Sequence of chain 1.L:
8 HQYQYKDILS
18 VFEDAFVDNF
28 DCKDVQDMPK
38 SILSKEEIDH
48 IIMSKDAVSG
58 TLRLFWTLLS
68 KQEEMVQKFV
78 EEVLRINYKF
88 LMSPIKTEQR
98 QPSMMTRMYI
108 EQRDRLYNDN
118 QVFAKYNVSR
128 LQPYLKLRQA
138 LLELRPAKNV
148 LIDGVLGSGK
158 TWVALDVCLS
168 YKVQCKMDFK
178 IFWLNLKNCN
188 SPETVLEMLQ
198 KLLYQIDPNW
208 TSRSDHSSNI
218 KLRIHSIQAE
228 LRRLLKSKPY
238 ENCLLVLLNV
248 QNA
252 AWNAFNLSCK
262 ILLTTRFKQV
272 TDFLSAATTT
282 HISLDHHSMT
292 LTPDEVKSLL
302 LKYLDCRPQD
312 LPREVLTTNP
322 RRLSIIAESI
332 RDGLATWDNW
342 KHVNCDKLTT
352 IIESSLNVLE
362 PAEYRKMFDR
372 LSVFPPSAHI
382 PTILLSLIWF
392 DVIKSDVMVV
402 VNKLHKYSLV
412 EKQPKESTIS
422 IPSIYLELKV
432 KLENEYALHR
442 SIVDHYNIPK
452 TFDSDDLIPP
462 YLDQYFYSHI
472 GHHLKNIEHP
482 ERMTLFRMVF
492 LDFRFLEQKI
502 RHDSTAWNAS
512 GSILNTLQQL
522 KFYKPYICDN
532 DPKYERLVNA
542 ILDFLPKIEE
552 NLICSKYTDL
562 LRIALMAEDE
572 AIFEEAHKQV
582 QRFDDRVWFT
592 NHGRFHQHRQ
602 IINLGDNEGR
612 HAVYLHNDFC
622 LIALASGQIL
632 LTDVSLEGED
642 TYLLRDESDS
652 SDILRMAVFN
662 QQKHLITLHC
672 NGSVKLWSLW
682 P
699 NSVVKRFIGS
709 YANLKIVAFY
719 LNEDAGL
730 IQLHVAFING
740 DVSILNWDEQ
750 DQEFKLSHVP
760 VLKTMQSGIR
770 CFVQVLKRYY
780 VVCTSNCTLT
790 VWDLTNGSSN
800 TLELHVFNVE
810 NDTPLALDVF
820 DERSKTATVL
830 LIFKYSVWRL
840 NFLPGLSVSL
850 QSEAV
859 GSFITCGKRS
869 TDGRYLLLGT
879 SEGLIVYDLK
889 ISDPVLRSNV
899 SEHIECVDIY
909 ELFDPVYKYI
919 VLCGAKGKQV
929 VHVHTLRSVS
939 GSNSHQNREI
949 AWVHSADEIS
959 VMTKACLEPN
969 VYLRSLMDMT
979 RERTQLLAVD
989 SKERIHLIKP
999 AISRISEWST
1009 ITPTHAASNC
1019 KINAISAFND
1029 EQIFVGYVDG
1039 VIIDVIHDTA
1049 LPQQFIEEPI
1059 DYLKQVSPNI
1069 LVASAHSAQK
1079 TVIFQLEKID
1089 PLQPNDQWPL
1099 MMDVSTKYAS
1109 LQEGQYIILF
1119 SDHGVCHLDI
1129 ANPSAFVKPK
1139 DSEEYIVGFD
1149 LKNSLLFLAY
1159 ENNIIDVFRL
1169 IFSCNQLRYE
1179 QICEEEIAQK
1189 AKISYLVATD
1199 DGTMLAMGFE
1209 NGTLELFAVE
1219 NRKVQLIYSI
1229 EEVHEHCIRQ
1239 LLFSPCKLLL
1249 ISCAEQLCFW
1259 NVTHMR

The protein below binds the small molecule below.
Small molecule (SMILES): Nc1ncnc2c1ncn2[C@H]1C[C@H](O)[C@@H](CO[P](=O)(O)O[P](=O)(O)OP(=O)(O)O)O1

Binding-site contacts:
Ligand atom O3B contacts residue LYS157 of chain 1.L at 2.2 Å (salt-bridge).
Ligand atom O3' contacts residue TRP159 of chain 1.L at 3.5 Å.
Ligand atom O1A contacts residue GLY156 of chain 1.L at 3.0 Å.
Ligand atom C5' contacts residue TRP159 of chain 1.L at 3.5 Å (hydrophobic).
Ligand atom C2 contacts residue ASN124 of chain 1.L at 3.4 Å.
Ligand atom O2A contacts residue TRP159 of chain 1.L at 2.9 Å (h-bond).
Ligand atom N1 contacts residue ASN124 of chain 1.L at 3.2 Å.
Ligand atom O5' contacts residue ARG322 of chain 1.L at 2.9 Å (salt-bridge).
Ligand atom C8 contacts residue GLY156 of chain 1.L at 3.6 Å.
Ligand atom O2A contacts residue THR158 of chain 1.L at 2.5 Å (h-bond).
Ligand atom PB contacts residue LYS157 of chain 1.L at 3.4 Å.
Ligand atom O3B contacts residue GLY154 of chain 1.L at 3.0 Å (h-bond).
Ligand atom PG contacts residue ARG267 of chain 1.L at 3.5 Å.
Ligand atom O2G contacts residue ARG267 of chain 1.L at 2.9 Å (salt-bridge).
Ligand atom O1G contacts residue ASN246 of chain 1.L at 3.3 Å (h-bond).
Ligand atom O3G contacts residue ARG322 of chain 1.L at 3.4 Å (salt-bridge).
Ligand atom N6 contacts residue SER126 of chain 1.L at 3.3 Å (h-bond).
Ligand atom O1B contacts residue LYS157 of chain 1.L at 2.5 Å (salt-bridge).
Ligand atom N1 contacts residue VAL125 of chain 1.L at 3.2 Å (h-bond).
Ligand atom PA contacts residue THR158 of chain 1.L at 3.4 Å.
Ligand atom PG contacts residue LYS157 of chain 1.L at 3.0 Å.
Ligand atom O2B contacts residue THR158 of chain 1.L at 2.7 Å (h-bond).
Ligand atom PA contacts residue TRP159 of chain 1.L at 3.5 Å.
Ligand atom PB contacts residue THR158 of chain 1.L at 3.2 Å.
Ligand atom C3' contacts residue TRP159 of chain 1.L at 3.3 Å (hydrophobic).
Ligand atom O2G contacts residue LYS157 of chain 1.L at 3.2 Å (salt-bridge).
Ligand atom N7 contacts residue TRP159 of chain 1.L at 3.7 Å.
Ligand atom O1B contacts residue GLY156 of chain 1.L at 3.1 Å.
Ligand atom O1G contacts residue LYS157 of chain 1.L at 3.2 Å (salt-bridge).
Ligand atom O1A contacts residue TRP159 of chain 1.L at 2.8 Å.
Ligand atom C1' contacts residue PRO321 of chain 1.L at 3.4 Å (hydrophobic).
Ligand atom C2 contacts residue LEU300 of chain 1.L at 3.3 Å (hydrophobic).
Ligand atom C5' contacts residue ARG322 of chain 1.L at 3.4 Å.
Ligand atom C4 contacts residue PRO321 of chain 1.L at 3.5 Å (hydrophobic).
Ligand atom O2G contacts residue GLY154 of chain 1.L at 2.8 Å (h-bond).
Ligand atom O1B contacts residue THR158 of chain 1.L at 2.6 Å (h-bond).
Ligand atom O1G contacts residue ARG267 of chain 1.L at 3.2 Å (salt-bridge).
Ligand atom N9 contacts residue PRO321 of chain 1.L at 3.1 Å.
Ligand atom O1A contacts residue THR158 of chain 1.L at 3.6 Å (h-bond).
Ligand atom C8 contacts residue PRO321 of chain 1.L at 3.3 Å (hydrophobic).